Sequence of chain 4.A:
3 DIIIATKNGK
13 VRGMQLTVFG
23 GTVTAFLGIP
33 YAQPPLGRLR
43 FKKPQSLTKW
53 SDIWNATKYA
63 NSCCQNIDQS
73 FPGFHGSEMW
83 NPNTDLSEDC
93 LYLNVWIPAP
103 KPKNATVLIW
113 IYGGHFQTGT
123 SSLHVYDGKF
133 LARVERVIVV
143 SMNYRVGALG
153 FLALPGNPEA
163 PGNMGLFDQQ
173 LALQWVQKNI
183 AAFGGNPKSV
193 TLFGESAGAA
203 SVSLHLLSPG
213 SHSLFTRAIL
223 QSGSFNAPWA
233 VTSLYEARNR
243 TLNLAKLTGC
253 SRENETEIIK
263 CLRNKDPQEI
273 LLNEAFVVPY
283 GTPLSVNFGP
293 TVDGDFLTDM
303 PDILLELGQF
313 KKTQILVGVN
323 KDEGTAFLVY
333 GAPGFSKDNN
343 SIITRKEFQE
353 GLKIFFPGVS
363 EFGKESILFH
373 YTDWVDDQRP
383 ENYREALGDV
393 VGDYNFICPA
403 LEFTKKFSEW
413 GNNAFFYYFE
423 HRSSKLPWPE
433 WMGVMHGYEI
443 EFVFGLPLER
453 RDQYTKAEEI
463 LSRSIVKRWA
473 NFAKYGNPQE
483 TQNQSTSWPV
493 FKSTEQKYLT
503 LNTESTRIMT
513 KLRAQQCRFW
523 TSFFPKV

Binding-site contacts:
Ligand atom C5 contacts residue PRO281 of chain 4.A at 4.4 Å (hydrophobic).
Ligand atom C5 contacts residue PHE278 of chain 4.A at 3.9 Å (hydrophobic).
Ligand atom C1 contacts residue ASN245 of chain 4.A at 4.3 Å.
Ligand atom C4 contacts residue PHE278 of chain 4.A at 3.1 Å (hydrophobic).
Ligand atom O5 contacts residue ASN241 of chain 4.A at 2.5 Å (h-bond).
Ligand atom C3 contacts residue PRO281 of chain 4.A at 4.2 Å (hydrophobic).
Ligand atom C7 contacts residue ASN241 of chain 4.A at 3.7 Å.
Ligand atom O7 contacts residue ASN241 of chain 4.A at 4.3 Å.
Ligand atom O6 contacts residue ASN245 of chain 4.A at 4.4 Å.
Ligand atom O5 contacts residue ASN245 of chain 4.A at 4.1 Å.
Ligand atom C5 contacts residue ASN245 of chain 4.A at 4.1 Å.
Ligand atom C6 contacts residue LEU249 of chain 4.A at 3.6 Å (hydrophobic).
Ligand atom O3 contacts residue VAL280 of chain 4.A at 4.1 Å.
Ligand atom C8 contacts residue LYS248 of chain 4.A at 3.7 Å.
Ligand atom C6 contacts residue ASN245 of chain 4.A at 4.2 Å.
Ligand atom C3 contacts residue PHE278 of chain 4.A at 3.9 Å (hydrophobic).
Ligand atom O4 contacts residue PHE278 of chain 4.A at 3.6 Å.
Ligand atom C6 contacts residue ASN245 of chain 4.A at 3.3 Å.
Ligand atom C1 contacts residue ASN241 of chain 4.A at 1.5 Å.
Ligand atom O3 contacts residue PRO281 of chain 4.A at 4.3 Å.
Ligand atom C4 contacts residue ASN241 of chain 4.A at 4.3 Å.
Ligand atom O3 contacts residue PRO281 of chain 4.A at 3.8 Å.
Ligand atom C3 contacts residue ASN241 of chain 4.A at 3.8 Å.
Ligand atom C2 contacts residue ASN241 of chain 4.A at 2.5 Å.
Ligand atom O7 contacts residue PRO281 of chain 4.A at 3.3 Å.
Ligand atom O2 contacts residue PRO281 of chain 4.A at 3.7 Å.
Ligand atom C5 contacts residue ASN241 of chain 4.A at 3.8 Å.
Ligand atom O5 contacts residue ASN245 of chain 4.A at 3.3 Å (h-bond).
Ligand atom C5 contacts residue ASN245 of chain 4.A at 3.9 Å.
Ligand atom N2 contacts residue ASN241 of chain 4.A at 2.9 Å (h-bond).
Ligand atom C7 contacts residue PRO281 of chain 4.A at 4.4 Å (hydrophobic).
Ligand atom C6 contacts residue PHE278 of chain 4.A at 4.4 Å (hydrophobic).
Ligand atom O5 contacts residue PRO281 of chain 4.A at 4.4 Å.
Ligand atom C1 contacts residue ASN245 of chain 4.A at 3.9 Å.
Ligand atom O3 contacts residue PHE278 of chain 4.A at 4.2 Å.

A small-molecule ligand and the protein it binds are described below.
Small molecule (SMILES): CC(=O)N[C@H]1[C@H](O[C@H]2[C@H](O)[C@@H](NC(C)=O)CO[C@@H]2CO[C@H]2O[C@@H](C)[C@@H](O)[C@@H](O)[C@@H]2O)O[C@H](CO)[C@@H](O)[C@@H]1O